The protein below binds the small molecule below.
Small molecule (SMILES): CC(=O)N[C@H]1[C@H](O[C@H]2[C@H](O)[C@@H](NC(C)=O)CO[C@@H]2CO[C@@H]2O[C@@H](C)[C@@H](O)[C@@H](O)[C@@H]2O)O[C@H](CO)[C@@H](O[C@@H]2O[C@H](CO[C@H]3O[C@H](CO)[C@@H](O)[C@H](O)[C@@H]3O)[C@@H](O)[C@H](O[C@H]3O[C@H](CO)[C@@H](O)[C@H](O)[C@@H]3O)[C@@H]2O)[C@@H]1O

Sequence of chain 1.H:
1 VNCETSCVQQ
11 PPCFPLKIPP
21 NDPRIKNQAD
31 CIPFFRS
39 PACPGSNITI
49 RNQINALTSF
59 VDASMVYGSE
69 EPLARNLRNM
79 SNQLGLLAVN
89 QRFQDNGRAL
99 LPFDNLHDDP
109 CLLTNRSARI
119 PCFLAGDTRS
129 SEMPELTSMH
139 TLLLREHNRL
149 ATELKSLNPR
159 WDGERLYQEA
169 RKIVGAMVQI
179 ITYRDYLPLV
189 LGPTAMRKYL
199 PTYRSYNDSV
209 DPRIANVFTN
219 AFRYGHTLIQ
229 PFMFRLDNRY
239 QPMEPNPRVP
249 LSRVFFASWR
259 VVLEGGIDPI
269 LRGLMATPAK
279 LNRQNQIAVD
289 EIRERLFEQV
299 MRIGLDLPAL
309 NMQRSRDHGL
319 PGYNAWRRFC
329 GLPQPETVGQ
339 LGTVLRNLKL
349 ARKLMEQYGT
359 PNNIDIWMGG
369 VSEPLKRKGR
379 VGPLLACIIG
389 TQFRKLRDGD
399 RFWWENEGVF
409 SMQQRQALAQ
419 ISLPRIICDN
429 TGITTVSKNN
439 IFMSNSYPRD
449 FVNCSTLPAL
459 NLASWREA

Binding-site contacts:
Ligand atom C5 contacts residue VAL208 of chain 1.H at 3.6 Å (hydrophobic).
Ligand atom O5 contacts residue ASN205 of chain 1.H at 2.3 Å (h-bond).
Ligand atom C1 contacts residue VAL208 of chain 1.H at 4.3 Å (hydrophobic).
Ligand atom C4 contacts residue ARG392 of chain 1.H at 3.9 Å.
Ligand atom C4 contacts residue ASN205 of chain 1.H at 4.3 Å.
Ligand atom C6 contacts residue ARG392 of chain 1.H at 4.0 Å.
Ligand atom C7 contacts residue SER207 of chain 1.H at 4.4 Å.
Ligand atom C3 contacts residue ASN205 of chain 1.H at 3.9 Å.
Ligand atom C5 contacts residue ASN205 of chain 1.H at 3.6 Å.
Ligand atom C6 contacts residue SER207 of chain 1.H at 4.1 Å.
Ligand atom O5 contacts residue VAL208 of chain 1.H at 3.5 Å.
Ligand atom C7 contacts residue ASN205 of chain 1.H at 3.4 Å.
Ligand atom C8 contacts residue SER207 of chain 1.H at 3.4 Å.
Ligand atom O4 contacts residue ARG392 of chain 1.H at 3.6 Å.
Ligand atom C5 contacts residue SER207 of chain 1.H at 4.2 Å.
Ligand atom O5 contacts residue VAL208 of chain 1.H at 4.0 Å.
Ligand atom C1 contacts residue ASN205 of chain 1.H at 1.4 Å.
Ligand atom O7 contacts residue ASN205 of chain 1.H at 3.5 Å (h-bond).
Ligand atom O3 contacts residue ARG392 of chain 1.H at 4.3 Å.
Ligand atom C1 contacts residue SER207 of chain 1.H at 4.5 Å.
Ligand atom C6 contacts residue VAL208 of chain 1.H at 4.0 Å (hydrophobic).
Ligand atom C2 contacts residue ASN205 of chain 1.H at 2.6 Å.
Ligand atom N2 contacts residue ASN205 of chain 1.H at 3.0 Å (h-bond).
Ligand atom O6 contacts residue VAL208 of chain 1.H at 4.5 Å.
Ligand atom C6 contacts residue VAL208 of chain 1.H at 3.5 Å (hydrophobic).
Ligand atom C6 contacts residue LYS393 of chain 1.H at 4.3 Å.
Ligand atom C5 contacts residue VAL208 of chain 1.H at 4.2 Å (hydrophobic).